Binding-site contacts:
Ligand atom C1 contacts residue ASN145 of chain 2.B at 1.4 Å.
Ligand atom N2 contacts residue THR147 of chain 2.B at 4.2 Å.
Ligand atom O5 contacts residue ASN145 of chain 2.B at 2.4 Å (h-bond).
Ligand atom C7 contacts residue ASN145 of chain 2.B at 3.3 Å.
Ligand atom C6 contacts residue GLU161 of chain 2.B at 4.4 Å.
Ligand atom C8 contacts residue GLU30 of chain 2.B at 4.0 Å.
Ligand atom C8 contacts residue ASN145 of chain 2.B at 4.4 Å.
Ligand atom C4 contacts residue ASN145 of chain 2.B at 4.2 Å.
Ligand atom C2 contacts residue ASN145 of chain 2.B at 2.4 Å.
Ligand atom C3 contacts residue ASN145 of chain 2.B at 3.8 Å.
Ligand atom O7 contacts residue ASN145 of chain 2.B at 3.4 Å (h-bond).
Ligand atom N2 contacts residue ASN145 of chain 2.B at 2.8 Å (h-bond).
Ligand atom C1 contacts residue THR147 of chain 2.B at 4.1 Å.
Ligand atom C5 contacts residue ASN145 of chain 2.B at 3.7 Å.

This small molecule binds to this protein.
Small molecule (SMILES): CC(=O)N[C@@H]1[C@@H](O)[C@H](O)[C@@H](CO)O[C@H]1O

Sequence of chain 2.B:
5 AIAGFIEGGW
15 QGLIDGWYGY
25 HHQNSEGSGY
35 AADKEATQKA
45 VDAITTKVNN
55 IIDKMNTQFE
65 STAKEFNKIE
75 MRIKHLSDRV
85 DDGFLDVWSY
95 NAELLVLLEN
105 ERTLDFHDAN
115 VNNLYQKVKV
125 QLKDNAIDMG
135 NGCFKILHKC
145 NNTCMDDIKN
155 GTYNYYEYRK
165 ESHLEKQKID